Binding-site contacts:
Ligand atom N6 contacts residue VAL225 of chain 1.B at 3.2 Å.
Ligand atom C16 contacts residue TYR177 of chain 1.B at 3.4 Å (hydrophobic).
Ligand atom C27 contacts residue NAP1 of chain 1.G at 3.3 Å.
Ligand atom O14 contacts residue NAP1 of chain 1.G at 3.1 Å.
Ligand atom F11 contacts residue LEU120 of chain 1.B at 3.3 Å.
Ligand atom O14 contacts residue LEU165 of chain 1.B at 3.8 Å.
Ligand atom F11 contacts residue VAL221 of chain 1.B at 3.8 Å.
Ligand atom C3 contacts residue LEU211 of chain 1.B at 4.0 Å (hydrophobic).
Ligand atom C21 contacts residue ILE115 of chain 1.B at 3.8 Å (hydrophobic).
Ligand atom C5 contacts residue VAL225 of chain 1.B at 3.5 Å (hydrophobic).
Ligand atom C5 contacts residue MET227 of chain 1.B at 3.6 Å (hydrophobic).
Ligand atom N6 contacts residue MET227 of chain 1.B at 3.1 Å.
Ligand atom O13 contacts residue ALA166 of chain 1.B at 2.9 Å (h-bond).
Ligand atom C26 contacts residue NAP1 of chain 1.G at 3.4 Å.
Ligand atom F24 contacts residue VAL221 of chain 1.B at 3.5 Å.
Ligand atom C17 contacts residue TYR177 of chain 1.B at 3.5 Å (hydrophobic).
Ligand atom S12 contacts residue NAP1 of chain 1.G at 4.0 Å.
Ligand atom O14 contacts residue GLY210 of chain 1.B at 3.5 Å.
Ligand atom C2 contacts residue GLY210 of chain 1.B at 4.0 Å.
Ligand atom O20 contacts residue ALA217 of chain 1.B at 3.5 Å.
Ligand atom C21 contacts residue TYR177 of chain 1.B at 4.0 Å (hydrophobic).
Ligand atom C22 contacts residue LEU120 of chain 1.B at 4.0 Å (hydrophobic).
Ligand atom S12 contacts residue LEU165 of chain 1.B at 4.1 Å.
Ligand atom F24 contacts residue LEU120 of chain 1.B at 3.8 Å.
Ligand atom F25 contacts residue VAL174 of chain 1.B at 3.7 Å.
Ligand atom F24 contacts residue ALA220 of chain 1.B at 3.6 Å.
Ligand atom F23 contacts residue ALA220 of chain 1.B at 3.4 Å.
Ligand atom C15 contacts residue NAP1 of chain 1.G at 3.7 Å.
Ligand atom C7 contacts residue TYR171 of chain 1.B at 3.9 Å (hydrophobic).
Ligand atom O13 contacts residue LEU165 of chain 1.B at 3.4 Å.
Ligand atom F23 contacts residue THR118 of chain 1.B at 3.8 Å.
Ligand atom F25 contacts residue LEU120 of chain 1.B at 3.2 Å.
Ligand atom O14 contacts residue LEU211 of chain 1.B at 3.9 Å.
Ligand atom F24 contacts residue ALA217 of chain 1.B at 4.0 Å.
Ligand atom O13 contacts residue SER164 of chain 1.B at 3.6 Å.
Ligand atom C10 contacts residue LEU120 of chain 1.B at 4.0 Å (hydrophobic).
Ligand atom F11 contacts residue VAL225 of chain 1.B at 4.0 Å.
Ligand atom O14 contacts residue LEU209 of chain 1.B at 3.0 Å (h-bond).
Ligand atom C2 contacts residue LEU211 of chain 1.B at 3.5 Å (hydrophobic).
Ligand atom C27 contacts residue LEU211 of chain 1.B at 3.8 Å (hydrophobic).

Sequence of chain 1.B:
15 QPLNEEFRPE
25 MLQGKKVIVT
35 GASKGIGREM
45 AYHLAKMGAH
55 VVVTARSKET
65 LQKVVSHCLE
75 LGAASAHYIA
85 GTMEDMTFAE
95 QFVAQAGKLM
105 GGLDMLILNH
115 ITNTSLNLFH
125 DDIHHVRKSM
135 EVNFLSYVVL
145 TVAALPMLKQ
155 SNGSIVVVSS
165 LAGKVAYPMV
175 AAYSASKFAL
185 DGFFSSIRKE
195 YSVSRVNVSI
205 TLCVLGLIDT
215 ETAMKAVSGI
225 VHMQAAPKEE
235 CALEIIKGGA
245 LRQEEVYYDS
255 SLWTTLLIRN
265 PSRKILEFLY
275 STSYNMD

This protein binds this small molecule.
Small molecule (SMILES): C[C@](O)(c1ccc(S(=O)(=O)c2ccc(C#N)cc2CCF)cc1)C(F)(F)F